Sequence of chain 1.A:
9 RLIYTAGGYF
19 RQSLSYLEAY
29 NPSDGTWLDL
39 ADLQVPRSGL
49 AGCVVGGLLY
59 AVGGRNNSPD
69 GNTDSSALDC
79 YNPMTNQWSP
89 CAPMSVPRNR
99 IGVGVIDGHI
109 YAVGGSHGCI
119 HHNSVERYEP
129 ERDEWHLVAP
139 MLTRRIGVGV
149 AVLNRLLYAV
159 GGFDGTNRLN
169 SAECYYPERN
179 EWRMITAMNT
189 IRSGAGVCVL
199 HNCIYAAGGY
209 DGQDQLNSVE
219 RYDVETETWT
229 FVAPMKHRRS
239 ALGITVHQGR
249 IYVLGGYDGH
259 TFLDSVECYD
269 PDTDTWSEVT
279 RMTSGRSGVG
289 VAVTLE

A protein and the small-molecule ligand that binds it are described below.
Small molecule (SMILES): Cc1cccc2c1CCN(C(=O)[C@@H]1CCCC[C@@H]1C(=O)O)[C@@H]2CN1Cc2ccccc2C1=O

Binding-site contacts:
Ligand atom C13 contacts residue ALA239 of chain 1.A at 4.0 Å (hydrophobic).
Ligand atom C3 contacts residue ARG98 of chain 1.A at 3.9 Å.
Ligand atom C7 contacts residue ALA239 of chain 1.A at 3.3 Å (hydrophobic).
Ligand atom C16 contacts residue TYR255 of chain 1.A at 3.9 Å (hydrophobic).
Ligand atom C34 contacts residue ASN97 of chain 1.A at 3.7 Å.
Ligand atom O35 contacts residue ARG98 of chain 1.A at 3.2 Å (salt-bridge).
Ligand atom C1 contacts residue ALA239 of chain 1.A at 4.0 Å (hydrophobic).
Ligand atom C22 contacts residue TYR255 of chain 1.A at 3.9 Å (hydrophobic).
Ligand atom C3 contacts residue GLY145 of chain 1.A at 3.8 Å.
Ligand atom O23 contacts residue SER285 of chain 1.A at 2.8 Å (h-bond).
Ligand atom C1 contacts residue ARG98 of chain 1.A at 3.7 Å.
Ligand atom C4 contacts residue ARG98 of chain 1.A at 3.9 Å.
Ligand atom C4 contacts residue GLY192 of chain 1.A at 3.5 Å.
Ligand atom C2 contacts residue ARG98 of chain 1.A at 3.5 Å.
Ligand atom C8 contacts residue ALA239 of chain 1.A at 3.6 Å (hydrophobic).
Ligand atom O36 contacts residue ARG98 of chain 1.A at 3.4 Å.
Ligand atom O25 contacts residue ARG98 of chain 1.A at 4.0 Å.
Ligand atom C8 contacts residue GLY286 of chain 1.A at 3.8 Å.
Ligand atom O36 contacts residue ASN97 of chain 1.A at 2.8 Å (h-bond).
Ligand atom C29 contacts residue TYR17 of chain 1.A at 3.8 Å (hydrophobic).
Ligand atom C5 contacts residue ACT1 of chain 1.E at 3.7 Å.
Ligand atom C6 contacts residue ARG98 of chain 1.A at 3.8 Å.
Ligand atom C20 contacts residue TYR255 of chain 1.A at 4.0 Å (hydrophobic).
Ligand atom C3 contacts residue GLY192 of chain 1.A at 3.5 Å.
Ligand atom C13 contacts residue ACT1 of chain 1.E at 3.7 Å.
Ligand atom C5 contacts residue ARG98 of chain 1.A at 3.6 Å.
Ligand atom C6 contacts residue ALA239 of chain 1.A at 3.7 Å (hydrophobic).
Ligand atom C15 contacts residue ACT1 of chain 1.E at 3.8 Å.
Ligand atom C7 contacts residue ARG98 of chain 1.A at 3.7 Å.
Ligand atom C28 contacts residue TYR17 of chain 1.A at 3.6 Å (hydrophobic).
Ligand atom C21 contacts residue TYR255 of chain 1.A at 4.0 Å (hydrophobic).
Ligand atom C34 contacts residue ARG98 of chain 1.A at 3.6 Å.
Ligand atom C30 contacts residue TYR17 of chain 1.A at 3.7 Å (hydrophobic).
Ligand atom O23 contacts residue PHE260 of chain 1.A at 4.0 Å.
Ligand atom C22 contacts residue SER285 of chain 1.A at 4.0 Å.
Ligand atom C2 contacts residue ALA239 of chain 1.A at 3.5 Å (hydrophobic).
Ligand atom C20 contacts residue PHE260 of chain 1.A at 3.8 Å (hydrophobic).
Ligand atom C9 contacts residue ALA239 of chain 1.A at 3.9 Å (hydrophobic).
Ligand atom O23 contacts residue TYR255 of chain 1.A at 3.8 Å.
Ligand atom N14 contacts residue TYR255 of chain 1.A at 3.9 Å.